The small molecule below binds the protein below.
Small molecule (SMILES): CC(=O)N[C@H]1[C@H](O[C@H]2[C@H](O)[C@@H](NC(C)=O)CO[C@@H]2CO)O[C@H](CO)[C@@H](O[C@@H]2O[C@H](CO)[C@@H](O)[C@H](O)[C@@H]2O)[C@@H]1O

Sequence of chain 1.A:
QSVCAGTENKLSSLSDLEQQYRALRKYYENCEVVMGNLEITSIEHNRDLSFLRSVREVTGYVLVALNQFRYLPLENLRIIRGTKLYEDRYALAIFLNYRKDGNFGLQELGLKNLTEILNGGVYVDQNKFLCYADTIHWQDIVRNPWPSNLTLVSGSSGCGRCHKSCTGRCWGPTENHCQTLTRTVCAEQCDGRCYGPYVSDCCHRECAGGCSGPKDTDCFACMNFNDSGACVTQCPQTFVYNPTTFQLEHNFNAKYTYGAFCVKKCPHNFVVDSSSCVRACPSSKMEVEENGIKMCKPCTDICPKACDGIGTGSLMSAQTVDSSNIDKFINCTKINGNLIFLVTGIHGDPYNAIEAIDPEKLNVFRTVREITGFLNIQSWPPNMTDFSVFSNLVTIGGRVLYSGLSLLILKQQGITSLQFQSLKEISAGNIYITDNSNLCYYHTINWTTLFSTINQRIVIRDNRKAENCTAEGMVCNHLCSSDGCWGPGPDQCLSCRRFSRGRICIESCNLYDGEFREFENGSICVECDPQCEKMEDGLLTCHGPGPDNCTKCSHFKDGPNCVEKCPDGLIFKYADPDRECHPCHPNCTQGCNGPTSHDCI

Binding-site contacts:
Ligand atom C2 contacts residue ASN448 of chain 1.A at 2.5 Å.
Ligand atom O7 contacts residue ASP485 of chain 1.A at 3.3 Å (salt-bridge).
Ligand atom O7 contacts residue SER484 of chain 1.A at 3.1 Å (h-bond).
Ligand atom C7 contacts residue ASP485 of chain 1.A at 4.4 Å.
Ligand atom C2 contacts residue ASP485 of chain 1.A at 4.2 Å.
Ligand atom C7 contacts residue ASN448 of chain 1.A at 3.2 Å.
Ligand atom C7 contacts residue SER484 of chain 1.A at 3.9 Å.
Ligand atom O7 contacts residue ASN448 of chain 1.A at 2.9 Å (h-bond).
Ligand atom O5 contacts residue ASN448 of chain 1.A at 2.4 Å (h-bond).
Ligand atom C1 contacts residue ASN448 of chain 1.A at 1.5 Å.
Ligand atom O5 contacts residue THR451 of chain 1.A at 3.5 Å.
Ligand atom O5 contacts residue ASP485 of chain 1.A at 4.1 Å.
Ligand atom C3 contacts residue ASN448 of chain 1.A at 3.8 Å.
Ligand atom O6 contacts residue THR451 of chain 1.A at 4.5 Å.
Ligand atom C1 contacts residue ASP485 of chain 1.A at 4.0 Å.
Ligand atom C6 contacts residue THR450 of chain 1.A at 4.4 Å.
Ligand atom C1 contacts residue THR450 of chain 1.A at 3.5 Å.
Ligand atom O5 contacts residue THR450 of chain 1.A at 3.7 Å.
Ligand atom C5 contacts residue ASN448 of chain 1.A at 3.7 Å.
Ligand atom C4 contacts residue ASN448 of chain 1.A at 4.3 Å.
Ligand atom C8 contacts residue SER484 of chain 1.A at 4.0 Å.
Ligand atom C5 contacts residue THR450 of chain 1.A at 3.8 Å.
Ligand atom C1 contacts residue THR451 of chain 1.A at 4.1 Å.
Ligand atom N2 contacts residue ASN448 of chain 1.A at 2.8 Å (h-bond).